Binding-site contacts:
Ligand atom C07 contacts residue MET163 of chain 1.A at 3.8 Å (hydrophobic).
Ligand atom C04 contacts residue GLN233 of chain 1.A at 4.1 Å.
Ligand atom C04 contacts residue LYS234 of chain 1.A at 4.1 Å.
Ligand atom C05 contacts residue GLU448 of chain 1.A at 3.6 Å.
Ligand atom O08 contacts residue GLU448 of chain 1.A at 4.3 Å.
Ligand atom C06 contacts residue GLU448 of chain 1.A at 3.7 Å.
Ligand atom C01 contacts residue LEU156 of chain 1.A at 4.3 Å (hydrophobic).
Ligand atom N02 contacts residue LYS234 of chain 1.A at 4.2 Å.
Ligand atom C01 contacts residue LYS234 of chain 1.A at 4.1 Å.
Ligand atom C03 contacts residue LYS234 of chain 1.A at 3.1 Å.
Ligand atom C06 contacts residue MET163 of chain 1.A at 4.4 Å (hydrophobic).
Ligand atom O10 contacts residue GLU448 of chain 1.A at 4.5 Å.
Ligand atom C01 contacts residue ASN159 of chain 1.A at 4.0 Å.

Sequence of chain 1.A:
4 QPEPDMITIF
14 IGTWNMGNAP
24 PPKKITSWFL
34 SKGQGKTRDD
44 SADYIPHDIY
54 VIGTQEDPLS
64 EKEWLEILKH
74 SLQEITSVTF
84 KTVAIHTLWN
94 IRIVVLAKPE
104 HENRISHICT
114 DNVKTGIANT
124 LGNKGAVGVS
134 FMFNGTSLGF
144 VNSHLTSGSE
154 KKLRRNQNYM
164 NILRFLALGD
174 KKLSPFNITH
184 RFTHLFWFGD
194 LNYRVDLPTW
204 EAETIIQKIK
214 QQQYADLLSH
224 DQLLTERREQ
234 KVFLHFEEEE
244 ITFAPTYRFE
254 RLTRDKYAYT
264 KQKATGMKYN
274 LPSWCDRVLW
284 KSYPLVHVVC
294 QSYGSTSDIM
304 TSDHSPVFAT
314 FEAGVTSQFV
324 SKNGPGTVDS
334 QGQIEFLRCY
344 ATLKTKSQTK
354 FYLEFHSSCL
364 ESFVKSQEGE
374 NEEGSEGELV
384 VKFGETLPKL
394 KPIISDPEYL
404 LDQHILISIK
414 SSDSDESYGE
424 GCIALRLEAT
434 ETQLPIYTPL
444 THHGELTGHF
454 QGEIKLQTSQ

This protein binds this small molecule.
Small molecule (SMILES): CN1CCC[C@@H](OC(=O)c2ccco2)C1